Sequence of chain 10.E:
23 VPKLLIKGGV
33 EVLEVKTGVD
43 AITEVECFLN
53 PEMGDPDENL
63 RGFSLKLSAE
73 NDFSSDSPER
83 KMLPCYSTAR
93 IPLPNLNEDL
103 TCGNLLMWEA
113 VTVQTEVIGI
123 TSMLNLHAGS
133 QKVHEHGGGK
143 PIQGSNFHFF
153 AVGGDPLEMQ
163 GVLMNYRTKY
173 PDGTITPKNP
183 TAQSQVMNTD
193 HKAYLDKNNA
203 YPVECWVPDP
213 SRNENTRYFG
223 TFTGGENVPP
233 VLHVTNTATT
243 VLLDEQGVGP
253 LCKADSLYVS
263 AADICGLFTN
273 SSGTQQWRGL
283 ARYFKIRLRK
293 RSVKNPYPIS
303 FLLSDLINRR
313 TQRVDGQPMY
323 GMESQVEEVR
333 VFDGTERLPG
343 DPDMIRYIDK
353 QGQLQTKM

Sequence of chain 10.A:
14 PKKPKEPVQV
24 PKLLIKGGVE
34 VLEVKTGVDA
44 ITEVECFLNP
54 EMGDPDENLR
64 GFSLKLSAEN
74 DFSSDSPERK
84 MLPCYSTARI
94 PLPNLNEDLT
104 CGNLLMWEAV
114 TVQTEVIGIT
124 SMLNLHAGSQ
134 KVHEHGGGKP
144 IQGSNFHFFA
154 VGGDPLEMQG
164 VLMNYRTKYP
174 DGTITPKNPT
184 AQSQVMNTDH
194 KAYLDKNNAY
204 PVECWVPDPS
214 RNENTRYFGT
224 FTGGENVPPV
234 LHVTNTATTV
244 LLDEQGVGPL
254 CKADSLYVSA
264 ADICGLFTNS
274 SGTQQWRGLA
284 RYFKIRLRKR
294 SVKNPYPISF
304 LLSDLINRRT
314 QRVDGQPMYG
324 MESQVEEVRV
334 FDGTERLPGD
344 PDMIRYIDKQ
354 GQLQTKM

This small molecule binds to this protein.
Small molecule (SMILES): CC(=O)N[C@H]1[C@H]([C@H](O)[C@H](O)CO)O[C@@](O[C@H](CO)[C@@H](O)[C@@H]2O[C@@H](C(=O)O)C[C@H](O)[C@H]2NC(C)=O)(C(=O)O)C[C@@H]1O

Sequence of chain 10.D:
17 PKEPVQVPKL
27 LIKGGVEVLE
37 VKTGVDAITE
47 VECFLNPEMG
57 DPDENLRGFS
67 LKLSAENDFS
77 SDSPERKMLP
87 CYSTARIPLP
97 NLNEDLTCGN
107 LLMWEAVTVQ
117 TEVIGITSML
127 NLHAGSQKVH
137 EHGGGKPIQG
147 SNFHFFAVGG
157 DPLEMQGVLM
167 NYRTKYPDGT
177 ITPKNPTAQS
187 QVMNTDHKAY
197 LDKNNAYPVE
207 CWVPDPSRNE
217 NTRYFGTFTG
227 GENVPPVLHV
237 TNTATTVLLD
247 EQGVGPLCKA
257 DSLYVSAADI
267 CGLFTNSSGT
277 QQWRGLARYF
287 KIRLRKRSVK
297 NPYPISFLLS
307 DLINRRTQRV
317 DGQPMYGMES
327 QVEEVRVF

Binding-site contacts:
Ligand atom O1B contacts residue LYS68 of chain 10.E at 3.1 Å.
Ligand atom N5 contacts residue ASN272 of chain 10.E at 3.2 Å (h-bond).
Ligand atom O1B contacts residue THR276 of chain 10.E at 3.4 Å (h-bond).
Ligand atom O10 contacts residue PHE75 of chain 10.A at 3.9 Å.
Ligand atom C11 contacts residue GLN278 of chain 10.E at 3.5 Å.
Ligand atom O9 contacts residue LEU67 of chain 10.E at 3.1 Å.
Ligand atom O7 contacts residue LEU62 of chain 10.E at 3.3 Å.
Ligand atom N5 contacts residue LEU62 of chain 10.E at 3.9 Å.
Ligand atom C10 contacts residue ASN272 of chain 10.E at 3.9 Å.
Ligand atom C11 contacts residue PHE65 of chain 10.E at 3.7 Å (hydrophobic).
Ligand atom C9 contacts residue GLN278 of chain 10.E at 3.3 Å.
Ligand atom C11 contacts residue HIS138 of chain 10.D at 3.5 Å.
Ligand atom O8 contacts residue LYS68 of chain 10.E at 3.3 Å.
Ligand atom C10 contacts residue GLN278 of chain 10.E at 4.0 Å.
Ligand atom C1 contacts residue LYS68 of chain 10.E at 3.8 Å.
Ligand atom C11 contacts residue ASN272 of chain 10.E at 3.5 Å.
Ligand atom C9 contacts residue LEU67 of chain 10.E at 4.0 Å (hydrophobic).
Ligand atom C7 contacts residue GLN278 of chain 10.E at 3.9 Å.
Ligand atom C6 contacts residue LYS68 of chain 10.E at 4.0 Å.
Ligand atom C1 contacts residue THR276 of chain 10.E at 3.3 Å.
Ligand atom O9 contacts residue GLN278 of chain 10.E at 4.0 Å.
Ligand atom O8 contacts residue ASN272 of chain 10.E at 3.5 Å (h-bond).
Ligand atom O1A contacts residue ASN272 of chain 10.E at 3.6 Å.
Ligand atom O1A contacts residue LYS68 of chain 10.E at 3.8 Å.
Ligand atom C11 contacts residue PHE75 of chain 10.A at 3.5 Å (hydrophobic).
Ligand atom O10 contacts residue LEU62 of chain 10.E at 2.8 Å.
Ligand atom O1B contacts residue SER274 of chain 10.E at 3.3 Å (h-bond).
Ligand atom C10 contacts residue LEU62 of chain 10.E at 3.1 Å (hydrophobic).
Ligand atom O9 contacts residue LYS68 of chain 10.E at 2.9 Å (salt-bridge).
Ligand atom O8 contacts residue GLN278 of chain 10.E at 3.5 Å (h-bond).
Ligand atom O1A contacts residue THR276 of chain 10.E at 2.6 Å (h-bond).
Ligand atom O8 contacts residue THR276 of chain 10.E at 4.0 Å.
Ligand atom N5 contacts residue GLN278 of chain 10.E at 3.7 Å.
Ligand atom C11 contacts residue THR276 of chain 10.E at 3.4 Å.
Ligand atom C8 contacts residue GLN278 of chain 10.E at 3.7 Å.
Ligand atom C6 contacts residue ASN272 of chain 10.E at 3.7 Å.
Ligand atom C9 contacts residue LYS68 of chain 10.E at 3.8 Å.
Ligand atom C7 contacts residue LEU62 of chain 10.E at 3.8 Å (hydrophobic).
Ligand atom C11 contacts residue LEU62 of chain 10.E at 3.5 Å (hydrophobic).
Ligand atom C11 contacts residue PHE270 of chain 10.E at 3.9 Å (hydrophobic).